Binding-site contacts:
Ligand atom O2P contacts residue HIS302 of chain 3.A at 2.8 Å (h-bond).
Ligand atom O1P contacts residue SER288 of chain 3.A at 2.8 Å (h-bond).
Ligand atom C5 contacts residue NAD1 of chain 3.C at 3.5 Å.
Ligand atom O6 contacts residue MET305 of chain 3.A at 3.2 Å (h-bond).
Ligand atom C4' contacts residue ASP264 of chain 3.A at 3.5 Å.
Ligand atom C5' contacts residue SER55 of chain 3.A at 3.5 Å.
Ligand atom C2 contacts residue ARG314 of chain 3.A at 3.5 Å.
Ligand atom N7 contacts residue GLY304 of chain 3.A at 3.4 Å.
Ligand atom C2 contacts residue NAD1 of chain 3.C at 3.0 Å.
Ligand atom C4 contacts residue NAD1 of chain 3.C at 3.3 Å.
Ligand atom O1P contacts residue GLY287 of chain 3.A at 2.7 Å (h-bond).
Ligand atom O6 contacts residue GLY304 of chain 3.A at 3.1 Å.
Ligand atom O6 contacts residue ALA306 of chain 3.A at 2.8 Å (h-bond).
Ligand atom O3P contacts residue GLY222 of chain 3.A at 3.3 Å.
Ligand atom N7 contacts residue NAD1 of chain 3.C at 3.5 Å.
Ligand atom O2 contacts residue NAD1 of chain 3.C at 3.1 Å.
Ligand atom C3' contacts residue ASP264 of chain 3.A at 3.4 Å.
Ligand atom O3P contacts residue GLY266 of chain 3.A at 2.9 Å (h-bond).
Ligand atom C6 contacts residue NAD1 of chain 3.C at 3.5 Å.
Ligand atom O3' contacts residue ASP264 of chain 3.A at 2.5 Å (salt-bridge).
Ligand atom O2P contacts residue ALA223 of chain 3.A at 3.4 Å (h-bond).
Ligand atom N9 contacts residue NAD1 of chain 3.C at 3.5 Å.
Ligand atom C8 contacts residue MET57 of chain 3.A at 3.5 Å (hydrophobic).
Ligand atom N1 contacts residue NAD1 of chain 3.C at 3.2 Å.
Ligand atom O2' contacts residue NAD1 of chain 3.C at 3.3 Å (h-bond).
Ligand atom N1 contacts residue ARG314 of chain 3.A at 2.8 Å (salt-bridge).
Ligand atom N3 contacts residue NAD1 of chain 3.C at 3.1 Å.
Ligand atom O2' contacts residue ASP264 of chain 3.A at 2.6 Å (salt-bridge).
Ligand atom O2 contacts residue ARG314 of chain 3.A at 3.4 Å (salt-bridge).
Ligand atom P contacts residue ALA223 of chain 3.A at 3.5 Å.
Ligand atom O3P contacts residue ALA223 of chain 3.A at 2.7 Å (h-bond).
Ligand atom O6 contacts residue GLY315 of chain 3.A at 3.3 Å.
Ligand atom O2 contacts residue SER227 of chain 3.A at 2.7 Å (h-bond).
Ligand atom N7 contacts residue MET305 of chain 3.A at 3.0 Å (h-bond).
Ligand atom C3' contacts residue SER55 of chain 3.A at 3.5 Å.
Ligand atom C2 contacts residue SER225 of chain 3.A at 3.2 Å.
Ligand atom O5' contacts residue GLY265 of chain 3.A at 3.3 Å.
Ligand atom O3' contacts residue SER55 of chain 3.A at 2.8 Å (h-bond).
Ligand atom O2 contacts residue SER225 of chain 3.A at 2.5 Å (h-bond).
Ligand atom O3' contacts residue MET285 of chain 3.A at 3.5 Å (h-bond).

A small-molecule ligand and the protein it binds are described below.
Small molecule (SMILES): O=c1[nH]c(=O)c2[nH+]cn([C@@H]3O[C@H](COP(=O)(O)O)[C@@H](O)[C@H]3O)c2[nH]1

Sequence of chain 3.A:
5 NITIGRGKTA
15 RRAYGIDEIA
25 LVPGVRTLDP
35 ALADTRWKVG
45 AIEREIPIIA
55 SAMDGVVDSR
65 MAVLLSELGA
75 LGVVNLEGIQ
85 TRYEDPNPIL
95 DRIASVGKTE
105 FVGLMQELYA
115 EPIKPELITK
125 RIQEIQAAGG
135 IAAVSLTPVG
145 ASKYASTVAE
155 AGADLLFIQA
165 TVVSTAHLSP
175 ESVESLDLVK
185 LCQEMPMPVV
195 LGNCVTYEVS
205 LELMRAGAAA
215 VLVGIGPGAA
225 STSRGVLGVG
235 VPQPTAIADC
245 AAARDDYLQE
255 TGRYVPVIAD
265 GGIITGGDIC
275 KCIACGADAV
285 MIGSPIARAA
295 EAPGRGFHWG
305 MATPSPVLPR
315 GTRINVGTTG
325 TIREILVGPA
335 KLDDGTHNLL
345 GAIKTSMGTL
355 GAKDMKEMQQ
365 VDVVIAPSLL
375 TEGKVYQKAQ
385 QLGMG